This small molecule binds to this protein.
Small molecule (SMILES): CC(=O)N[C@@H]1[C@@H](O)[C@H](O)[C@@H](CO)O[C@H]1O

Binding-site contacts:
Ligand atom C2 contacts residue ASN215 of chain 1.A at 2.5 Å.
Ligand atom O5 contacts residue ASN215 of chain 1.A at 2.3 Å (h-bond).
Ligand atom O5 contacts residue THR217 of chain 1.A at 3.9 Å.
Ligand atom O6 contacts residue LYS218 of chain 1.A at 3.7 Å.
Ligand atom O7 contacts residue ASN215 of chain 1.A at 4.0 Å.
Ligand atom O5 contacts residue LYS218 of chain 1.A at 3.1 Å.
Ligand atom N2 contacts residue ASN215 of chain 1.A at 3.0 Å (h-bond).
Ligand atom C1 contacts residue LYS218 of chain 1.A at 3.8 Å.
Ligand atom C8 contacts residue THR287 of chain 1.A at 4.4 Å.
Ligand atom C5 contacts residue LYS218 of chain 1.A at 4.1 Å.
Ligand atom C6 contacts residue LYS218 of chain 1.A at 3.9 Å.
Ligand atom C4 contacts residue ASN215 of chain 1.A at 4.2 Å.
Ligand atom C6 contacts residue THR217 of chain 1.A at 4.0 Å.
Ligand atom C1 contacts residue THR217 of chain 1.A at 3.9 Å.
Ligand atom C5 contacts residue THR217 of chain 1.A at 3.7 Å.
Ligand atom C7 contacts residue ASN215 of chain 1.A at 3.8 Å.
Ligand atom C1 contacts residue ASN215 of chain 1.A at 1.4 Å.
Ligand atom C3 contacts residue ASN215 of chain 1.A at 3.8 Å.
Ligand atom C5 contacts residue ASN215 of chain 1.A at 3.7 Å.

Sequence of chain 1.A:
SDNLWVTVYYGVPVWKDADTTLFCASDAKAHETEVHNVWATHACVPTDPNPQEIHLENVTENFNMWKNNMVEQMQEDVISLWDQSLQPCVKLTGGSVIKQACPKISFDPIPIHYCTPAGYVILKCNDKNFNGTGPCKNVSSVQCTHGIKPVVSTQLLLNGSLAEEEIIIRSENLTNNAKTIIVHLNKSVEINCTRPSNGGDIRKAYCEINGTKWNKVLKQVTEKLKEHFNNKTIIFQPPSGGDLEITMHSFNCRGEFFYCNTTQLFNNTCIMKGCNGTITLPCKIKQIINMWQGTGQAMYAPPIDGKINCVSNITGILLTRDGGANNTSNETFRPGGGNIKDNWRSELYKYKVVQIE